Binding-site contacts:
Ligand atom C2 contacts residue ASN154 of chain 3.C at 3.6 Å.
Ligand atom N2 contacts residue ASN154 of chain 3.C at 3.2 Å (h-bond).
Ligand atom C1 contacts residue ASN154 of chain 3.C at 3.0 Å.
Ligand atom O7 contacts residue VAL153 of chain 3.C at 4.1 Å.
Ligand atom O7 contacts residue GLY150 of chain 3.C at 4.2 Å.
Ligand atom O7 contacts residue ASN154 of chain 3.C at 2.1 Å (h-bond).
Ligand atom O5 contacts residue THR156 of chain 3.C at 4.0 Å.
Ligand atom O6 contacts residue THR156 of chain 3.C at 2.7 Å (h-bond).
Ligand atom C5 contacts residue THR156 of chain 3.C at 4.1 Å.
Ligand atom C6 contacts residue THR156 of chain 3.C at 3.7 Å.
Ligand atom C7 contacts residue ASN154 of chain 3.C at 2.2 Å.
Ligand atom C1 contacts residue THR156 of chain 3.C at 4.2 Å.
Ligand atom C8 contacts residue ASN154 of chain 3.C at 2.3 Å.
Ligand atom O5 contacts residue ASN154 of chain 3.C at 4.1 Å.

The small molecule below binds the protein below.
Small molecule (SMILES): CC(=O)N[C@H]1[C@H](O[C@H]2[C@H](O)[C@@H](NC(C)=O)CO[C@@H]2CO)O[C@H](CO)[C@@H](O)[C@@H]1O

Sequence of chain 3.C:
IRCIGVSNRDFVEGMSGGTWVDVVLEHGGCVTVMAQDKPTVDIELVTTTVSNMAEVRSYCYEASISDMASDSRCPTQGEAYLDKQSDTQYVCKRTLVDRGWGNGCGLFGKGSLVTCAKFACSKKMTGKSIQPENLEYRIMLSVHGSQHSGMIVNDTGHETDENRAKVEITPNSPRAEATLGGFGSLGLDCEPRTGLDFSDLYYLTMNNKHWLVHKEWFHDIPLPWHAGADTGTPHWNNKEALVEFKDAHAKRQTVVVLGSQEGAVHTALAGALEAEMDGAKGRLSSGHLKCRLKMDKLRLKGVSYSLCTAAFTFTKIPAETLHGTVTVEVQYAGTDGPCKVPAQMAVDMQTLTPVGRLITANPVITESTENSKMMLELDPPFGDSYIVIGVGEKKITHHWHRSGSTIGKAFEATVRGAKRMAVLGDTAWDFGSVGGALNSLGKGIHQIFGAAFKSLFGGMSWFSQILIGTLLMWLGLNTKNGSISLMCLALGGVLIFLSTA